Binding-site contacts:
Ligand atom C1 contacts residue ILE33 of chain 1.D at 4.2 Å (hydrophobic).
Ligand atom C contacts residue LEU141 of chain 1.D at 4.0 Å (hydrophobic).
Ligand atom C9 contacts residue TYR81 of chain 1.D at 3.2 Å (hydrophobic).
Ligand atom C5 contacts residue ASP26 of chain 1.D at 4.1 Å.
Ligand atom C5 contacts residue ALA25 of chain 1.D at 4.1 Å (hydrophobic).
Ligand atom C8 contacts residue TYR81 of chain 1.D at 4.0 Å (hydrophobic).
Ligand atom C9 contacts residue LEU141 of chain 1.D at 3.8 Å (hydrophobic).
Ligand atom C2 contacts residue THR29 of chain 1.D at 3.2 Å.
Ligand atom C7 contacts residue TYR81 of chain 1.D at 3.8 Å (hydrophobic).
Ligand atom O1 contacts residue LYS52 of chain 1.D at 4.2 Å.
Ligand atom C9 contacts residue HIS67 of chain 1.D at 4.0 Å.
Ligand atom O contacts residue TYR79 of chain 1.D at 2.3 Å (h-bond).
Ligand atom O1 contacts residue HIS67 of chain 1.D at 3.4 Å (h-bond).
Ligand atom O1 contacts residue TYR81 of chain 1.D at 3.7 Å.
Ligand atom C8 contacts residue LEU141 of chain 1.D at 4.0 Å (hydrophobic).
Ligand atom O2 contacts residue VAL39 of chain 1.D at 3.6 Å.
Ligand atom C10 contacts residue ASP26 of chain 1.D at 4.1 Å.
Ligand atom O1 contacts residue TYR79 of chain 1.D at 3.4 Å (h-bond).
Ligand atom C3 contacts residue HIS67 of chain 1.D at 4.3 Å.
Ligand atom O contacts residue LYS52 of chain 1.D at 3.3 Å (salt-bridge).
Ligand atom O2 contacts residue ASP26 of chain 1.D at 2.8 Å (salt-bridge).
Ligand atom C7 contacts residue HIS67 of chain 1.D at 3.5 Å.
Ligand atom C contacts residue TYR81 of chain 1.D at 4.1 Å (hydrophobic).
Ligand atom O contacts residue ASP26 of chain 1.D at 3.2 Å (salt-bridge).
Ligand atom C10 contacts residue TYR79 of chain 1.D at 3.2 Å (hydrophobic).
Ligand atom C7 contacts residue LEU141 of chain 1.D at 4.0 Å (hydrophobic).
Ligand atom C2 contacts residue LEU54 of chain 1.D at 3.9 Å (hydrophobic).
Ligand atom C4 contacts residue VAL39 of chain 1.D at 4.2 Å (hydrophobic).
Ligand atom C10 contacts residue HIS67 of chain 1.D at 4.0 Å.
Ligand atom C4 contacts residue THR29 of chain 1.D at 3.5 Å.
Ligand atom O contacts residue ALA25 of chain 1.D at 3.8 Å.
Ligand atom C6 contacts residue HIS67 of chain 1.D at 3.8 Å.
Ligand atom C8 contacts residue HIS67 of chain 1.D at 3.6 Å.
Ligand atom C3 contacts residue LEU54 of chain 1.D at 3.8 Å (hydrophobic).
Ligand atom C4 contacts residue LEU54 of chain 1.D at 3.8 Å (hydrophobic).
Ligand atom O2 contacts residue ALA25 of chain 1.D at 3.7 Å.
Ligand atom C3 contacts residue LEU141 of chain 1.D at 4.1 Å (hydrophobic).
Ligand atom C3 contacts residue THR29 of chain 1.D at 3.7 Å.
Ligand atom C1 contacts residue THR29 of chain 1.D at 4.2 Å.
Ligand atom C10 contacts residue LYS52 of chain 1.D at 4.1 Å.

Sequence of chain 1.D:
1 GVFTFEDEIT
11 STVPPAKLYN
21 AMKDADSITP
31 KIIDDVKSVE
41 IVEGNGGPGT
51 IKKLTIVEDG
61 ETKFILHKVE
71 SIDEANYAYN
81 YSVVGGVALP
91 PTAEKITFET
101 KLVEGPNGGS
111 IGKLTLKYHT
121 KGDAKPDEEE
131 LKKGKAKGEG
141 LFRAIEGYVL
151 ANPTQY

This small molecule binds to this protein.
Small molecule (SMILES): O=C(O)c1cc2ccccc2cc1O